Binding-site contacts:
Ligand atom CAH contacts residue ILE84 of chain 1.A at 3.6 Å (hydrophobic).
Ligand atom CAN contacts residue ILE84 of chain 1.A at 4.2 Å (hydrophobic).
Ligand atom CAI contacts residue HIS107 of chain 1.A at 3.9 Å.
Ligand atom CAF contacts residue LEU167 of chain 1.A at 4.0 Å (hydrophobic).
Ligand atom CAE contacts residue THR106 of chain 1.A at 4.1 Å.
Ligand atom OAA contacts residue GLY110 of chain 1.A at 4.0 Å.
Ligand atom CAI contacts residue LEU167 of chain 1.A at 3.9 Å (hydrophobic).
Ligand atom CAB contacts residue LEU104 of chain 1.A at 4.0 Å (hydrophobic).
Ligand atom CAO contacts residue LEU167 of chain 1.A at 4.2 Å (hydrophobic).
Ligand atom CAH contacts residue LYS53 of chain 1.A at 4.3 Å.
Ligand atom CAO contacts residue ALA51 of chain 1.A at 4.2 Å (hydrophobic).
Ligand atom CAG contacts residue ALA51 of chain 1.A at 3.7 Å (hydrophobic).
Ligand atom OAA contacts residue ALA111 of chain 1.A at 3.7 Å.
Ligand atom CAE contacts residue ALA51 of chain 1.A at 4.3 Å (hydrophobic).
Ligand atom CAE contacts residue MET109 of chain 1.A at 4.2 Å (hydrophobic).
Ligand atom CAD contacts residue LYS53 of chain 1.A at 4.0 Å.
Ligand atom CAI contacts residue ILE84 of chain 1.A at 3.9 Å (hydrophobic).
Ligand atom CAF contacts residue MET109 of chain 1.A at 3.9 Å (hydrophobic).
Ligand atom CAM contacts residue LEU167 of chain 1.A at 4.2 Å (hydrophobic).
Ligand atom CAE contacts residue HIS107 of chain 1.A at 3.3 Å.
Ligand atom CAB contacts residue THR106 of chain 1.A at 3.9 Å.
Ligand atom CAB contacts residue LYS53 of chain 1.A at 4.0 Å.
Ligand atom CAD contacts residue ILE84 of chain 1.A at 3.7 Å (hydrophobic).
Ligand atom CAF contacts residue ALA157 of chain 1.A at 4.1 Å (hydrophobic).
Ligand atom CAF contacts residue HIS107 of chain 1.A at 4.2 Å.
Ligand atom CAE contacts residue LEU167 of chain 1.A at 3.8 Å (hydrophobic).
Ligand atom CAG contacts residue THR106 of chain 1.A at 3.4 Å.
Ligand atom CAG contacts residue LYS53 of chain 1.A at 3.9 Å.
Ligand atom CAI contacts residue THR106 of chain 1.A at 3.5 Å.
Ligand atom OAL contacts residue VAL38 of chain 1.A at 4.0 Å.
Ligand atom CAB contacts residue ILE84 of chain 1.A at 4.2 Å (hydrophobic).
Ligand atom CAI contacts residue ALA51 of chain 1.A at 3.8 Å (hydrophobic).
Ligand atom CAH contacts residue PHE169 of chain 1.A at 4.1 Å (hydrophobic).
Ligand atom OAA contacts residue ALA157 of chain 1.A at 4.2 Å.
Ligand atom CAC contacts residue ALA51 of chain 1.A at 4.0 Å (hydrophobic).
Ligand atom OAA contacts residue MET109 of chain 1.A at 3.4 Å (h-bond).
Ligand atom CAC contacts residue LEU104 of chain 1.A at 3.9 Å (hydrophobic).
Ligand atom CAC contacts residue LYS53 of chain 1.A at 3.6 Å.
Ligand atom CAN contacts residue THR106 of chain 1.A at 4.0 Å.
Ligand atom CAC contacts residue THR106 of chain 1.A at 3.3 Å.

Sequence of chain 1.A:
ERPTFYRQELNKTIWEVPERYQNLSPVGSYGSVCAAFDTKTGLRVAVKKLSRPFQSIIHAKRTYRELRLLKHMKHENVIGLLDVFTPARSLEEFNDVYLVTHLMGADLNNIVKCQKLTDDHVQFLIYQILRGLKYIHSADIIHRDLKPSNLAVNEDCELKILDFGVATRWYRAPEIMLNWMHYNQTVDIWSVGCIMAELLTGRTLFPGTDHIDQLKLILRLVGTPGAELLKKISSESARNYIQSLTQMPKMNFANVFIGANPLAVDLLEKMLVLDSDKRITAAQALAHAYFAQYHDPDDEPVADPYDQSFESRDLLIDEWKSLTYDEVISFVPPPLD

The protein below binds the small molecule below.
Small molecule (SMILES): OCc1cccc(Oc2ccccc2)c1